Binding-site contacts:
Ligand atom C2 contacts residue ASN38 of chain 1.A at 2.5 Å.
Ligand atom C5 contacts residue ASN38 of chain 1.A at 3.9 Å.
Ligand atom C7 contacts residue ASN38 of chain 1.A at 3.4 Å.
Ligand atom O7 contacts residue ASN38 of chain 1.A at 3.5 Å (h-bond).
Ligand atom C1 contacts residue ASN38 of chain 1.A at 1.5 Å.
Ligand atom O5 contacts residue ASN38 of chain 1.A at 2.5 Å (h-bond).
Ligand atom C6 contacts residue ASN38 of chain 1.A at 4.5 Å.
Ligand atom C8 contacts residue ASN38 of chain 1.A at 4.5 Å.
Ligand atom C3 contacts residue ASN38 of chain 1.A at 3.9 Å.
Ligand atom C8 contacts residue ARG37 of chain 1.A at 3.8 Å.
Ligand atom C4 contacts residue ASN38 of chain 1.A at 4.4 Å.
Ligand atom C7 contacts residue ARG37 of chain 1.A at 4.4 Å.
Ligand atom N2 contacts residue ASN38 of chain 1.A at 2.9 Å (h-bond).

Sequence of chain 1.A:
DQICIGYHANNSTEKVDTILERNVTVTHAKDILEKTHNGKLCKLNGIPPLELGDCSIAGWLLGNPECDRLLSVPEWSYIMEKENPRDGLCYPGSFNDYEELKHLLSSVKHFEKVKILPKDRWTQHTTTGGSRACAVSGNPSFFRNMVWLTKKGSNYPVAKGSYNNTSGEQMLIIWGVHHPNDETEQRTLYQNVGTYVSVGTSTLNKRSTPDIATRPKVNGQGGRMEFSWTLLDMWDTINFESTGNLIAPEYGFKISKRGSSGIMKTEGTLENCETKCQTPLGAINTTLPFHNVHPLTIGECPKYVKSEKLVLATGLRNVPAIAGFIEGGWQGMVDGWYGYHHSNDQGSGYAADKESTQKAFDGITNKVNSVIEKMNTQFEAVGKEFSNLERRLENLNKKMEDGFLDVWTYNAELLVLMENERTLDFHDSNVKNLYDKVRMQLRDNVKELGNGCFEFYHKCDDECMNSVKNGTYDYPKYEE

A small-molecule ligand and the protein it binds are described below.
Small molecule (SMILES): CC(=O)N[C@@H]1[C@@H](O)[C@H](O)[C@@H](CO)O[C@H]1O